This small molecule binds to this protein.
Small molecule (SMILES): CC(=O)N[C@H]1[C@H](O[C@H]2[C@H](O)[C@@H](NC(C)=O)CO[C@@H]2CO)O[C@H](CO)[C@@H](O)[C@@H]1O

Sequence of chain 1.E:
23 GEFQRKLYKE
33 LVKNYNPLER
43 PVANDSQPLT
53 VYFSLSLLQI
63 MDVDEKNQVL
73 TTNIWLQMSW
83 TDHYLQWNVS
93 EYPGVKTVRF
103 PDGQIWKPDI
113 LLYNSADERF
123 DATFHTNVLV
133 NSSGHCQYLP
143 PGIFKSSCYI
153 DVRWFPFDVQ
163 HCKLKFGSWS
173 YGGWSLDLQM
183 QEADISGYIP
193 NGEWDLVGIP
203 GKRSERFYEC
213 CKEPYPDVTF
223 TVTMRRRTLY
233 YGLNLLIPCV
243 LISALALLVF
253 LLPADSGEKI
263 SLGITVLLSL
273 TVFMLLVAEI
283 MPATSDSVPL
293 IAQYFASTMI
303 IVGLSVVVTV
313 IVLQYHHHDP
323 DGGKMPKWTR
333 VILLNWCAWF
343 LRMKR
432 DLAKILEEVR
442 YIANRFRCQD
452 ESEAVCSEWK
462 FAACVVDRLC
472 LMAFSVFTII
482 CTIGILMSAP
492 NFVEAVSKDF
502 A

Binding-site contacts:
Ligand atom O6 contacts residue ASN133 of chain 1.E at 4.5 Å.
Ligand atom O7 contacts residue ASN133 of chain 1.E at 4.2 Å.
Ligand atom C7 contacts residue ASN133 of chain 1.E at 3.9 Å.
Ligand atom N2 contacts residue ASN133 of chain 1.E at 2.9 Å (h-bond).
Ligand atom C8 contacts residue SER135 of chain 1.E at 3.9 Å.
Ligand atom O5 contacts residue HIS137 of chain 1.E at 3.8 Å.
Ligand atom C1 contacts residue HIS137 of chain 1.E at 3.4 Å.
Ligand atom C1 contacts residue SER135 of chain 1.E at 4.0 Å.
Ligand atom C2 contacts residue SER135 of chain 1.E at 4.3 Å.
Ligand atom N2 contacts residue SER135 of chain 1.E at 3.6 Å.
Ligand atom C4 contacts residue ASN133 of chain 1.E at 4.3 Å.
Ligand atom C3 contacts residue ASN133 of chain 1.E at 3.8 Å.
Ligand atom C8 contacts residue SER134 of chain 1.E at 3.9 Å.
Ligand atom C5 contacts residue ASN133 of chain 1.E at 3.6 Å.
Ligand atom C1 contacts residue ASN133 of chain 1.E at 1.4 Å.
Ligand atom C2 contacts residue ASN133 of chain 1.E at 2.6 Å.
Ligand atom C8 contacts residue HIS137 of chain 1.E at 4.0 Å.
Ligand atom C5 contacts residue HIS137 of chain 1.E at 4.3 Å.
Ligand atom O5 contacts residue ASN133 of chain 1.E at 2.4 Å (h-bond).